This protein binds this small molecule.
Small molecule (SMILES): CNC(=O)C(C)(C)C

Sequence of chain 1.A:
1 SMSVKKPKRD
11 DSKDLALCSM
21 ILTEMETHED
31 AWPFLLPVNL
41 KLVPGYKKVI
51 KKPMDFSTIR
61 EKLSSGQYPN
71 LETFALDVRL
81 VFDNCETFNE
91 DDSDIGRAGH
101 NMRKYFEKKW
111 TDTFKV

Binding-site contacts:
Ligand atom OAE contacts residue TYR46 of chain 1.A at 4.0 Å.
Ligand atom CAH contacts residue ILE95 of chain 1.A at 4.3 Å (hydrophobic).
Ligand atom CAC contacts residue PHE88 of chain 1.A at 4.2 Å (hydrophobic).
Ligand atom CAD contacts residue VAL38 of chain 1.A at 4.0 Å (hydrophobic).
Ligand atom CAD contacts residue TYR46 of chain 1.A at 3.7 Å (hydrophobic).
Ligand atom CAG contacts residue ILE95 of chain 1.A at 4.2 Å (hydrophobic).
Ligand atom CAD contacts residue PHE88 of chain 1.A at 3.8 Å (hydrophobic).
Ligand atom CAG contacts residue ASN89 of chain 1.A at 3.8 Å.
Ligand atom N contacts residue PRO33 of chain 1.A at 3.9 Å.
Ligand atom CAD contacts residue VAL43 of chain 1.A at 3.8 Å (hydrophobic).
Ligand atom CAA contacts residue PRO33 of chain 1.A at 3.3 Å (hydrophobic).
Ligand atom CAC contacts residue ILE95 of chain 1.A at 3.9 Å (hydrophobic).
Ligand atom CAB contacts residue ILE95 of chain 1.A at 4.0 Å (hydrophobic).
Ligand atom CAH contacts residue ASN89 of chain 1.A at 4.4 Å.
Ligand atom CAC contacts residue ASN89 of chain 1.A at 3.2 Å.
Ligand atom CAG contacts residue TYR46 of chain 1.A at 4.5 Å (hydrophobic).
Ligand atom CAA contacts residue PHE34 of chain 1.A at 4.0 Å (hydrophobic).
Ligand atom OAE contacts residue ILE95 of chain 1.A at 4.2 Å.
Ligand atom OAE contacts residue PHE88 of chain 1.A at 4.4 Å.
Ligand atom CAA contacts residue VAL38 of chain 1.A at 4.2 Å (hydrophobic).
Ligand atom CAG contacts residue VAL38 of chain 1.A at 4.2 Å (hydrophobic).
Ligand atom OAE contacts residue ASN89 of chain 1.A at 2.9 Å (h-bond).
Ligand atom CAA contacts residue ILE95 of chain 1.A at 4.0 Å (hydrophobic).
Ligand atom N contacts residue VAL38 of chain 1.A at 3.9 Å.
Ligand atom N contacts residue ILE95 of chain 1.A at 4.1 Å.